This small molecule binds to this protein.
Small molecule (SMILES): CC(=O)N[C@H]1[C@H](O[C@H]2[C@H](O)[C@@H](NC(C)=O)CO[C@@H]2CO)O[C@H](CO)[C@@H](O)[C@@H]1O

Binding-site contacts:
Ligand atom C2 contacts residue ASN440 of chain 1.A at 2.4 Å.
Ligand atom C8 contacts residue ASN440 of chain 1.A at 4.2 Å.
Ligand atom C4 contacts residue ASN440 of chain 1.A at 4.2 Å.
Ligand atom O5 contacts residue PRO447 of chain 1.A at 4.3 Å.
Ligand atom C5 contacts residue PRO447 of chain 1.A at 4.1 Å (hydrophobic).
Ligand atom C7 contacts residue ASN440 of chain 1.A at 3.0 Å.
Ligand atom C3 contacts residue ASN440 of chain 1.A at 3.8 Å.
Ligand atom N2 contacts residue ASN440 of chain 1.A at 2.8 Å (h-bond).
Ligand atom O7 contacts residue ASN440 of chain 1.A at 2.9 Å (h-bond).
Ligand atom C1 contacts residue ASN440 of chain 1.A at 1.4 Å.
Ligand atom O6 contacts residue PRO447 of chain 1.A at 4.4 Å.
Ligand atom O6 contacts residue GLU712 of chain 1.A at 4.2 Å.
Ligand atom C6 contacts residue PRO447 of chain 1.A at 3.5 Å (hydrophobic).
Ligand atom C5 contacts residue ASN440 of chain 1.A at 3.7 Å.
Ligand atom O5 contacts residue ASN440 of chain 1.A at 2.4 Å (h-bond).
Ligand atom O7 contacts residue ASP481 of chain 1.A at 4.3 Å.

Sequence of chain 1.A:
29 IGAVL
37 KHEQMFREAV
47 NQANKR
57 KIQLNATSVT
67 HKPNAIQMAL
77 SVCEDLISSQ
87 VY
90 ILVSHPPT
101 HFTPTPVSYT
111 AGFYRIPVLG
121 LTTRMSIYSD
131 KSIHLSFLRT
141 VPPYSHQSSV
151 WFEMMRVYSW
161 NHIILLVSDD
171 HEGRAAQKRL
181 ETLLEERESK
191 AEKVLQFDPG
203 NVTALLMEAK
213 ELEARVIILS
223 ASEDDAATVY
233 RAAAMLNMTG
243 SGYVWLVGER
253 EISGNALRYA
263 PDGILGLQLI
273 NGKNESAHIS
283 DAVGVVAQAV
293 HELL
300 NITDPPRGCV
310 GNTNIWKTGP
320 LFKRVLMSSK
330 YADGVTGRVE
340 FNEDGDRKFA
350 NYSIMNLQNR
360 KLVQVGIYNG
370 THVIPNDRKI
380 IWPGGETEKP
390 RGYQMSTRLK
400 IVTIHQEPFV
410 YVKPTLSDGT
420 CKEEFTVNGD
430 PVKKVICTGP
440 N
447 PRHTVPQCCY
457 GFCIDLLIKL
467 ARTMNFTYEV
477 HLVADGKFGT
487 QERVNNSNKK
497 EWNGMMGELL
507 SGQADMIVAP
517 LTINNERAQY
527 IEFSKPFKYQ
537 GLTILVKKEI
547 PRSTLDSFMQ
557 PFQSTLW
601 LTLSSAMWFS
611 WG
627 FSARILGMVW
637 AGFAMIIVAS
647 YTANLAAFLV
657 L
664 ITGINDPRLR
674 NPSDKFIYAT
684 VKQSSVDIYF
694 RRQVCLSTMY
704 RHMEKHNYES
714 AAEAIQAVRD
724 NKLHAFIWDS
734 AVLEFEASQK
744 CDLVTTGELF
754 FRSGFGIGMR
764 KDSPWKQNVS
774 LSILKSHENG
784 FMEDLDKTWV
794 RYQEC